Binding-site contacts:
Ligand atom C35 contacts residue PHE66 of chain 1.A at 3.9 Å (hydrophobic).
Ligand atom C36 contacts residue GLU81 of chain 1.A at 4.2 Å.
Ligand atom N04 contacts residue PHE66 of chain 1.A at 4.2 Å.
Ligand atom C28 contacts residue PHE66 of chain 1.A at 4.2 Å (hydrophobic).
Ligand atom N06 contacts residue PHE66 of chain 1.A at 4.5 Å.
Ligand atom C36 contacts residue ILE79 of chain 1.A at 4.0 Å (hydrophobic).
Ligand atom C35 contacts residue GLU81 of chain 1.A at 3.9 Å.
Ligand atom O06 contacts residue ILE79 of chain 1.A at 3.7 Å.
Ligand atom C35 contacts residue ILE79 of chain 1.A at 4.4 Å (hydrophobic).
Ligand atom C35 contacts residue LEU36 of chain 1.A at 4.2 Å (hydrophobic).
Ligand atom C02 contacts residue MET32 of chain 1.A at 4.0 Å (hydrophobic).
Ligand atom C34 contacts residue PHE66 of chain 1.A at 3.9 Å (hydrophobic).
Ligand atom C05 contacts residue PHE66 of chain 1.A at 4.3 Å (hydrophobic).
Ligand atom C27 contacts residue ASP70 of chain 1.A at 4.2 Å.
Ligand atom C04 contacts residue MET32 of chain 1.A at 3.5 Å (hydrophobic).
Ligand atom C26 contacts residue PHE66 of chain 1.A at 4.1 Å (hydrophobic).
Ligand atom C03 contacts residue MET32 of chain 1.A at 4.4 Å (hydrophobic).
Ligand atom O02 contacts residue ASN30 of chain 1.A at 3.6 Å.
Ligand atom O03 contacts residue ASN30 of chain 1.A at 3.5 Å (h-bond).
Ligand atom C34 contacts residue LEU36 of chain 1.A at 3.9 Å (hydrophobic).
Ligand atom C36 contacts residue ARG83 of chain 1.A at 4.5 Å.
Ligand atom C06 contacts residue PHE66 of chain 1.A at 4.1 Å (hydrophobic).
Ligand atom C29 contacts residue PHE66 of chain 1.A at 4.1 Å (hydrophobic).
Ligand atom O03 contacts residue PHE66 of chain 1.A at 4.2 Å.
Ligand atom C37 contacts residue ILE79 of chain 1.A at 4.2 Å (hydrophobic).
Ligand atom C05 contacts residue MET32 of chain 1.A at 4.2 Å (hydrophobic).
Ligand atom C35 contacts residue GLY82 of chain 1.A at 4.1 Å.
Ligand atom C27 contacts residue PHE66 of chain 1.A at 4.4 Å (hydrophobic).
Ligand atom O03 contacts residue ILE33 of chain 1.A at 4.4 Å.
Ligand atom C04 contacts residue PHE66 of chain 1.A at 3.7 Å (hydrophobic).
Ligand atom C06 contacts residue MET32 of chain 1.A at 3.6 Å (hydrophobic).
Ligand atom O03 contacts residue MET32 of chain 1.A at 4.0 Å.

The protein below binds the small molecule below.
Small molecule (SMILES): C[C@H](C[C@@H](C[C@H](C[C@@H](C[C@@H](CCN1CCCC1=O)N1CCCC1=O)N1CCCC1=O)N1CCCC1=O)N1CCCC1=O)N1CCCC1=O

Sequence of chain 1.A:
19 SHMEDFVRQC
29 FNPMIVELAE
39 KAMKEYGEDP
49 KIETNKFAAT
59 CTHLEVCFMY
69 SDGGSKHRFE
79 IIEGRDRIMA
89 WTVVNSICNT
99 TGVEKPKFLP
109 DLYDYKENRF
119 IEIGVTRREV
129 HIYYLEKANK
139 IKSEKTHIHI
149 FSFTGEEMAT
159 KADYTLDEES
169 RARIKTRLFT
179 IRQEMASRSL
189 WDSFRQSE